Sequence of chain 1.G:
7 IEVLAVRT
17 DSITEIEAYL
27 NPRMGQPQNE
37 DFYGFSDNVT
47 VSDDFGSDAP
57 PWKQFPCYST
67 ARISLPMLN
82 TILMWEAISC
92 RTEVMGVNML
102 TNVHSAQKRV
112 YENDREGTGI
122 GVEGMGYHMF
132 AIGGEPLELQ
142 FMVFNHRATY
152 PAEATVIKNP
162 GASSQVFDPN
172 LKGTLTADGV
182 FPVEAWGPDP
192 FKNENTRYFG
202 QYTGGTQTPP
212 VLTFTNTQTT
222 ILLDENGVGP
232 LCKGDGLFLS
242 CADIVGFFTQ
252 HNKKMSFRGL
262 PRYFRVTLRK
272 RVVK

A protein and the small-molecule ligand that binds it are described below.
Small molecule (SMILES): CC(=O)N[C@H]1[C@@H](O[C@H]2[C@@H](O)[C@@H](CO)O[C@@H](O[C@H]3[C@@H](O)[C@@H](CO)O[C@H](O[C@@H]4[C@H](O)[C@@H](O)[C@H](O[C@H]5[C@H](O)[C@@H](O)[C@H](O)O[C@@H]5CO)O[C@@H]4CO)[C@@H]3O)[C@@H]2NC(C)=O)O[C@H](CO)[C@H](O)[C@@H]1O

Binding-site contacts:
Ligand atom C7 contacts residue GLN251 of chain 1.G at 3.7 Å.
Ligand atom O3 contacts residue ASP50 of chain 1.H at 3.8 Å.
Ligand atom O3 contacts residue ASN44 of chain 1.G at 3.2 Å (h-bond).
Ligand atom C7 contacts residue LYS255 of chain 1.G at 3.8 Å.
Ligand atom C5 contacts residue ASN44 of chain 1.G at 3.6 Å.
Ligand atom O4 contacts residue ASN44 of chain 1.G at 3.0 Å (h-bond).
Ligand atom O7 contacts residue LYS255 of chain 1.G at 3.3 Å.
Ligand atom N2 contacts residue GLN251 of chain 1.G at 2.9 Å (h-bond).
Ligand atom O4 contacts residue ASP43 of chain 1.G at 2.8 Å (salt-bridge).
Ligand atom C8 contacts residue PHE51 of chain 1.H at 3.6 Å (hydrophobic).
Ligand atom O5 contacts residue ASN44 of chain 1.G at 2.8 Å (h-bond).
Ligand atom C8 contacts residue PHE38 of chain 1.G at 3.8 Å (hydrophobic).
Ligand atom O4 contacts residue ASN44 of chain 1.G at 3.3 Å (h-bond).
Ligand atom C4 contacts residue GLN251 of chain 1.G at 3.7 Å.
Ligand atom O7 contacts residue ASN253 of chain 1.G at 2.8 Å (h-bond).
Ligand atom O6 contacts residue GLN32 of chain 1.G at 3.0 Å (h-bond).
Ligand atom O3 contacts residue ASP49 of chain 1.H at 2.7 Å (salt-bridge).
Ligand atom O4 contacts residue ASP50 of chain 1.H at 3.6 Å.
Ligand atom O6 contacts residue ASP43 of chain 1.G at 2.7 Å (salt-bridge).
Ligand atom C6 contacts residue ASP43 of chain 1.G at 3.5 Å.
Ligand atom C6 contacts residue GLN32 of chain 1.G at 3.5 Å.
Ligand atom C6 contacts residue ASP43 of chain 1.G at 3.3 Å.
Ligand atom C4 contacts residue ASN44 of chain 1.G at 3.8 Å.
Ligand atom O4 contacts residue GLN251 of chain 1.G at 2.5 Å (h-bond).
Ligand atom C2 contacts residue GLN251 of chain 1.G at 3.7 Å.
Ligand atom O6 contacts residue ASP43 of chain 1.G at 2.9 Å (salt-bridge).
Ligand atom O3 contacts residue GLN251 of chain 1.G at 3.3 Å (h-bond).
Ligand atom C8 contacts residue PHE249 of chain 1.G at 3.6 Å (hydrophobic).
Ligand atom O7 contacts residue GLN251 of chain 1.G at 2.9 Å (h-bond).
Ligand atom O2 contacts residue LYS255 of chain 1.G at 3.2 Å.
Ligand atom C1 contacts residue ASN44 of chain 1.G at 3.5 Å.
Ligand atom O5 contacts residue ASP43 of chain 1.G at 3.7 Å.
Ligand atom O7 contacts residue ASP50 of chain 1.H at 3.4 Å.
Ligand atom C4 contacts residue ASP43 of chain 1.G at 3.6 Å.
Ligand atom C7 contacts residue ASN253 of chain 1.G at 3.5 Å.
Ligand atom C2 contacts residue ASN44 of chain 1.G at 3.7 Å.
Ligand atom C8 contacts residue ASN253 of chain 1.G at 3.6 Å.
Ligand atom O7 contacts residue PHE51 of chain 1.H at 2.8 Å (h-bond).
Ligand atom C8 contacts residue GLN251 of chain 1.G at 3.6 Å.
Ligand atom O4 contacts residue ASP49 of chain 1.H at 3.5 Å (salt-bridge).

Sequence of chain 1.H:
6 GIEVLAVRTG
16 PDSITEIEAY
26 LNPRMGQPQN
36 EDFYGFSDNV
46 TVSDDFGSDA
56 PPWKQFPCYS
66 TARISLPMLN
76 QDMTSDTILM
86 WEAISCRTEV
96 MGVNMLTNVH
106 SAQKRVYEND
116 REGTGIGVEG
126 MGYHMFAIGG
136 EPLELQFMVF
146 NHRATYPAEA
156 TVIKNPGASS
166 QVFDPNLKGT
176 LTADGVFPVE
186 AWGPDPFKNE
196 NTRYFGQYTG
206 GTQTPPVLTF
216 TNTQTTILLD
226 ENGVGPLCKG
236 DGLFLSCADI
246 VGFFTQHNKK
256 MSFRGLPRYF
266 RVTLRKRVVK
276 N